Binding-site contacts:
Ligand atom C4 contacts residue ASN58 of chain 1.D at 4.2 Å.
Ligand atom O6 contacts residue ASN58 of chain 1.D at 4.1 Å.
Ligand atom C2 contacts residue ASN58 of chain 1.D at 2.5 Å.
Ligand atom C8 contacts residue GLY16 of chain 1.B at 4.2 Å.
Ligand atom N2 contacts residue GLY16 of chain 1.B at 3.5 Å (h-bond).
Ligand atom N2 contacts residue ASN58 of chain 1.D at 3.0 Å (h-bond).
Ligand atom C7 contacts residue GLU57 of chain 1.D at 4.1 Å.
Ligand atom C1 contacts residue GLY16 of chain 1.B at 3.9 Å.
Ligand atom C3 contacts residue ASN58 of chain 1.D at 3.8 Å.
Ligand atom C5 contacts residue ASN58 of chain 1.D at 3.6 Å.
Ligand atom O7 contacts residue GLY16 of chain 1.B at 2.9 Å (h-bond).
Ligand atom C1 contacts residue ASN58 of chain 1.D at 1.4 Å.
Ligand atom C8 contacts residue GLU57 of chain 1.D at 3.8 Å.
Ligand atom C2 contacts residue GLY16 of chain 1.B at 3.5 Å.
Ligand atom N2 contacts residue GLU57 of chain 1.D at 3.3 Å.
Ligand atom O7 contacts residue ASN58 of chain 1.D at 4.5 Å.
Ligand atom O5 contacts residue GLY16 of chain 1.B at 4.5 Å.
Ligand atom O5 contacts residue ASN58 of chain 1.D at 2.3 Å (h-bond).
Ligand atom C1 contacts residue GLU57 of chain 1.D at 3.8 Å.
Ligand atom C7 contacts residue ASN58 of chain 1.D at 4.0 Å.
Ligand atom C2 contacts residue GLU57 of chain 1.D at 4.1 Å.
Ligand atom C7 contacts residue GLY16 of chain 1.B at 3.3 Å.

This protein binds this small molecule.
Small molecule (SMILES): CC(=O)N[C@H]1[C@H](O[C@H]2[C@H](O)[C@@H](NC(C)=O)CO[C@@H]2CO)O[C@H](CO)[C@@H](O)[C@@H]1O

Sequence of chain 1.D:
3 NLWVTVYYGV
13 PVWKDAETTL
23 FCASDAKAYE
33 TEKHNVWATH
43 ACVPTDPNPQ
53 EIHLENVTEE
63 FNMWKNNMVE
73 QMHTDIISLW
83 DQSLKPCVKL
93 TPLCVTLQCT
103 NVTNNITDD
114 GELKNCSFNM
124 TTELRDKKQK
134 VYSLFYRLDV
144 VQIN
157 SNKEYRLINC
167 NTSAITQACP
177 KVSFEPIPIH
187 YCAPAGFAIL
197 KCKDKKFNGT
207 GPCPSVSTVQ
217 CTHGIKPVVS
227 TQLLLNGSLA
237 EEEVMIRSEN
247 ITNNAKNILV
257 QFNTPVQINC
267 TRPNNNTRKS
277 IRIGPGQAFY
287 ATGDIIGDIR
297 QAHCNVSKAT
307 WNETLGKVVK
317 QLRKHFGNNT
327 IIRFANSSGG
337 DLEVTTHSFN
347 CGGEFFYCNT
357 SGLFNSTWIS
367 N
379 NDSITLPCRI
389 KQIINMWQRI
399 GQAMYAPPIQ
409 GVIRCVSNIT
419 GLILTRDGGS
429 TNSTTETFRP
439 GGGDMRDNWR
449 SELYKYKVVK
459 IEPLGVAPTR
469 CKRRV

Sequence of chain 1.B:
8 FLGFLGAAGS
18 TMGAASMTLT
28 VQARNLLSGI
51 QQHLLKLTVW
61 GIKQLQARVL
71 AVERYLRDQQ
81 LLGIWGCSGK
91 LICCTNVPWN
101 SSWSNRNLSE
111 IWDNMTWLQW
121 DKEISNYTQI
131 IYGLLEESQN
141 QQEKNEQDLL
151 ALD